This small molecule binds to this protein.
Small molecule (SMILES): CC(=O)N[C@@H]1[C@@H](O)[C@H](O)[C@@H](CO)O[C@H]1O

Binding-site contacts:
Ligand atom C1 contacts residue ASN88 of chain 1.CA at 1.4 Å.
Ligand atom C5 contacts residue ASN88 of chain 1.CA at 3.6 Å.
Ligand atom O5 contacts residue GLY89 of chain 1.CA at 3.9 Å.
Ligand atom C8 contacts residue SER55 of chain 1.CA at 3.4 Å.
Ligand atom O7 contacts residue ASN88 of chain 1.CA at 4.0 Å.
Ligand atom C8 contacts residue ILE58 of chain 1.CA at 3.3 Å (hydrophobic).
Ligand atom N2 contacts residue GLU105 of chain 1.CA at 4.4 Å.
Ligand atom N2 contacts residue ILE58 of chain 1.CA at 4.0 Å.
Ligand atom C7 contacts residue ILE58 of chain 1.CA at 3.6 Å (hydrophobic).
Ligand atom O6 contacts residue ASN88 of chain 1.CA at 4.0 Å.
Ligand atom C7 contacts residue ASN88 of chain 1.CA at 3.9 Å.
Ligand atom C4 contacts residue ASN88 of chain 1.CA at 4.2 Å.
Ligand atom O5 contacts residue ASN88 of chain 1.CA at 2.3 Å (h-bond).
Ligand atom O6 contacts residue GLY89 of chain 1.CA at 4.0 Å.
Ligand atom C3 contacts residue ASN88 of chain 1.CA at 3.8 Å.
Ligand atom N2 contacts residue ASN88 of chain 1.CA at 3.1 Å (h-bond).
Ligand atom C1 contacts residue GLY89 of chain 1.CA at 4.5 Å.
Ligand atom O7 contacts residue ILE58 of chain 1.CA at 4.1 Å.
Ligand atom C2 contacts residue ASN88 of chain 1.CA at 2.5 Å.

Sequence of chain 1.CA:
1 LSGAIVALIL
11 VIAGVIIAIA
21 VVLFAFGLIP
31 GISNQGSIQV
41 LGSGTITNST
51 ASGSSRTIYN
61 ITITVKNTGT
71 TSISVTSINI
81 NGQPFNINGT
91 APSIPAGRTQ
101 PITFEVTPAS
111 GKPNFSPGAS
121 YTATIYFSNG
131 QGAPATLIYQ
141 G